Sequence of chain 1.A:
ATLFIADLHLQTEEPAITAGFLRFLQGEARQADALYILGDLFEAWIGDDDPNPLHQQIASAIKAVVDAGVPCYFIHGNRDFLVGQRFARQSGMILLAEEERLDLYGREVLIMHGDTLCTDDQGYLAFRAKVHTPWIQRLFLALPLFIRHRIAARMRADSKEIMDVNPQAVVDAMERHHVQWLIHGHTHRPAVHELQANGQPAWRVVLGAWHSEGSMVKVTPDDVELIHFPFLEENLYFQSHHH

A protein and the small-molecule ligand that binds it are described below.
Small molecule (SMILES): O=C(CCCCNC(=O)N1CCc2cc(S(=O)(=O)N3CCN(c4cc(Cl)cc(C(F)(F)F)c4)CC3)ccc21)NO

Binding-site contacts:
Ligand atom C24 contacts residue ASN79 of chain 1.A at 3.6 Å.
Ligand atom C19 contacts residue SER160 of chain 1.A at 3.2 Å.
Ligand atom O10 contacts residue ARG157 of chain 1.A at 2.8 Å (salt-bridge).
Ligand atom O11 contacts residue ARG80 of chain 1.A at 3.4 Å (salt-bridge).
Ligand atom C14 contacts residue ASN79 of chain 1.A at 3.5 Å.
Ligand atom O11 contacts residue TRP46 of chain 1.A at 3.0 Å (h-bond).
Ligand atom N30 contacts residue ILE171 of chain 1.A at 3.5 Å.
Ligand atom O31 contacts residue MN1 of chain 1.C at 2.0 Å.
Ligand atom O31 contacts residue HIS197 of chain 1.A at 3.1 Å (h-bond).
Ligand atom C18 contacts residue SER160 of chain 1.A at 3.4 Å.
Ligand atom O10 contacts residue ALA153 of chain 1.A at 3.4 Å.
Ligand atom O29 contacts residue MN1 of chain 1.C at 2.7 Å.
Ligand atom C28 contacts residue HIS195 of chain 1.A at 3.3 Å.
Ligand atom C07 contacts residue TRP46 of chain 1.A at 3.6 Å (hydrophobic).
Ligand atom O22 contacts residue ASN79 of chain 1.A at 2.6 Å (h-bond).
Ligand atom N30 contacts residue HIS197 of chain 1.A at 3.4 Å (h-bond).
Ligand atom C24 contacts residue EDO1 of chain 1.E at 3.3 Å.
Ligand atom C26 contacts residue HIS195 of chain 1.A at 3.7 Å.
Ligand atom O22 contacts residue ARG80 of chain 1.A at 3.6 Å.
Ligand atom C01 contacts residue PHE82 of chain 1.A at 3.7 Å (hydrophobic).
Ligand atom O11 contacts residue ALA45 of chain 1.A at 3.1 Å.
Ligand atom O31 contacts residue HIS195 of chain 1.A at 3.0 Å (h-bond).
Ligand atom C15 contacts residue ARG80 of chain 1.A at 3.3 Å.
Ligand atom C26 contacts residue EDO1 of chain 1.E at 3.3 Å.
Ligand atom O31 contacts residue ASP8 of chain 1.A at 3.1 Å (salt-bridge).
Ligand atom O31 contacts residue ASP41 of chain 1.A at 2.7 Å (salt-bridge).
Ligand atom O10 contacts residue ALA45 of chain 1.A at 3.7 Å.
Ligand atom C25 contacts residue ASN79 of chain 1.A at 3.4 Å.
Ligand atom C28 contacts residue MN1 of chain 1.C at 3.2 Å.
Ligand atom N30 contacts residue MN1 of chain 1.C at 2.9 Å.
Ligand atom C21 contacts residue ARG80 of chain 1.A at 3.5 Å.
Ligand atom C28 contacts residue ASN79 of chain 1.A at 3.7 Å.
Ligand atom C21 contacts residue ASN79 of chain 1.A at 3.7 Å.
Ligand atom N30 contacts residue HIS195 of chain 1.A at 2.7 Å (h-bond).
Ligand atom O31 contacts residue MN1 of chain 1.B at 2.1 Å.
Ligand atom O29 contacts residue HIS195 of chain 1.A at 3.4 Å.
Ligand atom N30 contacts residue MN1 of chain 1.B at 3.1 Å.
Ligand atom O29 contacts residue ASN79 of chain 1.A at 2.6 Å (h-bond).
Ligand atom O29 contacts residue ASP41 of chain 1.A at 3.5 Å (salt-bridge).
Ligand atom N20 contacts residue ARG80 of chain 1.A at 3.3 Å (salt-bridge).